Sequence of chain 27.A:
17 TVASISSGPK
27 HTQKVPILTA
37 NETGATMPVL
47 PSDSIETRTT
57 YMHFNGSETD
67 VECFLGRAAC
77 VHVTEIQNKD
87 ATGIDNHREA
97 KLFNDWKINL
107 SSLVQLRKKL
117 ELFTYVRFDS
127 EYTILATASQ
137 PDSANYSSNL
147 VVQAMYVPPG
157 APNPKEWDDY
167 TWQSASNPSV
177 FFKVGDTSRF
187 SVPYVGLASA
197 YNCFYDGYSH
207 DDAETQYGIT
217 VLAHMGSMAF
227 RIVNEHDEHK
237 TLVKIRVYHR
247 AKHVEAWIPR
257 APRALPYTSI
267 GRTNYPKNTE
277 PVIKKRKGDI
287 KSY

Binding-site contacts:
Ligand atom C5B contacts residue TYR128 of chain 27.A at 4.0 Å (hydrophobic).
Ligand atom C1B contacts residue VAL188 of chain 27.A at 3.8 Å (hydrophobic).
Ligand atom O1 contacts residue MET221 of chain 27.A at 2.5 Å (h-bond).
Ligand atom C2C contacts residue TYR197 of chain 27.A at 3.7 Å (hydrophobic).
Ligand atom C4A contacts residue PRO174 of chain 27.A at 3.1 Å (hydrophobic).
Ligand atom C5C contacts residue VAL188 of chain 27.A at 4.1 Å (hydrophobic).
Ligand atom C5A contacts residue PHE186 of chain 27.A at 3.5 Å (hydrophobic).
Ligand atom C5C contacts residue VAL191 of chain 27.A at 3.8 Å (hydrophobic).
Ligand atom O1B contacts residue ILE104 of chain 27.A at 3.9 Å.
Ligand atom C5 contacts residue MET221 of chain 27.A at 3.6 Å (hydrophobic).
Ligand atom C5A contacts residue VAL176 of chain 27.A at 3.6 Å (hydrophobic).
Ligand atom C2A contacts residue TYR152 of chain 27.A at 3.6 Å (hydrophobic).
Ligand atom C2A contacts residue PHE186 of chain 27.A at 3.3 Å (hydrophobic).
Ligand atom C3B contacts residue TYR152 of chain 27.A at 3.7 Å (hydrophobic).
Ligand atom C3C contacts residue TYR128 of chain 27.A at 3.4 Å (hydrophobic).
Ligand atom N3A contacts residue ALA24 of chain 27.C at 3.8 Å.
Ligand atom C4B contacts residue PHE186 of chain 27.A at 3.6 Å (hydrophobic).
Ligand atom C5B contacts residue PHE186 of chain 27.A at 3.9 Å (hydrophobic).
Ligand atom O1B contacts residue TYR128 of chain 27.A at 3.4 Å (h-bond).
Ligand atom N2 contacts residue MET221 of chain 27.A at 3.3 Å (h-bond).
Ligand atom N3A contacts residue PRO174 of chain 27.A at 3.7 Å.
Ligand atom C6B contacts residue TYR128 of chain 27.A at 3.3 Å (hydrophobic).
Ligand atom C6B contacts residue ILE104 of chain 27.A at 3.6 Å (hydrophobic).
Ligand atom C4C contacts residue VAL188 of chain 27.A at 3.7 Å (hydrophobic).
Ligand atom C1C contacts residue MET221 of chain 27.A at 4.0 Å (hydrophobic).
Ligand atom C1B contacts residue ILE104 of chain 27.A at 4.0 Å (hydrophobic).
Ligand atom C4C contacts residue VAL191 of chain 27.A at 3.0 Å (hydrophobic).
Ligand atom C2C contacts residue MET221 of chain 27.A at 4.0 Å (hydrophobic).
Ligand atom C1B contacts residue TYR128 of chain 27.A at 3.6 Å (hydrophobic).
Ligand atom N3A contacts residue TYR152 of chain 27.A at 3.5 Å.
Ligand atom C3B contacts residue VAL188 of chain 27.A at 3.8 Å (hydrophobic).
Ligand atom O1A contacts residue PHE186 of chain 27.A at 3.0 Å.
Ligand atom C5A contacts residue ALA150 of chain 27.A at 4.0 Å (hydrophobic).
Ligand atom C4 contacts residue LEU106 of chain 27.A at 3.5 Å (hydrophobic).
Ligand atom N3A contacts residue PHE186 of chain 27.A at 4.0 Å.
Ligand atom C1C contacts residue LEU106 of chain 27.A at 4.0 Å (hydrophobic).
Ligand atom C5B contacts residue MET224 of chain 27.A at 3.8 Å (hydrophobic).
Ligand atom C4B contacts residue TYR152 of chain 27.A at 3.8 Å (hydrophobic).
Ligand atom C1C contacts residue TYR128 of chain 27.A at 3.9 Å (hydrophobic).
Ligand atom C2B contacts residue VAL188 of chain 27.A at 3.5 Å (hydrophobic).

Sequence of chain 27.C:
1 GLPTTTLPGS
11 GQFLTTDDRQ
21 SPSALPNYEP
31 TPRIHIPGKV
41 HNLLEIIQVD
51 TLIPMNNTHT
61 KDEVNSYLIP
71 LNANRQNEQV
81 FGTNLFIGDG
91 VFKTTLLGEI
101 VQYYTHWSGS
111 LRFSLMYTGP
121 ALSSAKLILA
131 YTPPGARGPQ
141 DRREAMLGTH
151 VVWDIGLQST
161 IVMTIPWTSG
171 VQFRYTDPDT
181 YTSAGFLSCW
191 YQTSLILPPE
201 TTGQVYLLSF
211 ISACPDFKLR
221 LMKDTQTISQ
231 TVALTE

The protein below binds the small molecule below.
Small molecule (SMILES): Cc1cc(CCCCCOc2ccc(C3=NCCO3)cc2)on1